This small molecule binds to this protein.
Small molecule (SMILES): CC(=O)N[C@H]1[C@H](O[C@H]2[C@H](O)[C@@H](NC(C)=O)CO[C@@H]2CO[C@@H]2O[C@@H](C)[C@@H](O)[C@@H](O)[C@@H]2O)O[C@H](CO)[C@@H](O[C@@H]2O[C@H](CO[C@H]3O[C@H](CO)[C@@H](O)[C@H](O)[C@@H]3O[C@@H]3O[C@H](CO)[C@@H](O)[C@H](O)[C@H]3NC(C)=O)[C@@H](O)[C@H](O[C@H]3O[C@H](CO)[C@@H](O[C@@H]4O[C@H](CO)[C@@H](O)[C@H](O)[C@H]4NC(C)=O)[C@H](O)[C@@H]3O[C@@H]3O[C@H](CO)[C@@H](O)[C@H](O)[C@H]3NC(C)=O)[C@@H]2O)[C@@H]1O

Sequence of chain 1.F:
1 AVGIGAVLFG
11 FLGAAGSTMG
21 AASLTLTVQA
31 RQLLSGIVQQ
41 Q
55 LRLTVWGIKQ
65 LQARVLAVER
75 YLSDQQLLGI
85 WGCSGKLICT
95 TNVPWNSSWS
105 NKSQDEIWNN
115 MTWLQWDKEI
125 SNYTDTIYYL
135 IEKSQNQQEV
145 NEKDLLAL

Sequence of chain 1.H:
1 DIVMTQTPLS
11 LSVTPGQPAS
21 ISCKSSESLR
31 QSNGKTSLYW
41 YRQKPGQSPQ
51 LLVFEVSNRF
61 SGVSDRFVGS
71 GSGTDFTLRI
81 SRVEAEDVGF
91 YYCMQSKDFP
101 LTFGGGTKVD

Binding-site contacts:
Ligand atom O4 contacts residue GLN101 of chain 1.G at 3.8 Å.
Ligand atom C4 contacts residue ASP26 of chain 1.G at 3.5 Å.
Ligand atom O2 contacts residue TYR32 of chain 1.G at 3.1 Å (h-bond).
Ligand atom O2 contacts residue SER103 of chain 1.G at 3.3 Å.
Ligand atom C7 contacts residue ASN126 of chain 1.F at 3.5 Å.
Ligand atom O6 contacts residue PHE54 of chain 1.H at 3.6 Å.
Ligand atom C8 contacts residue GLU102 of chain 1.G at 3.4 Å.
Ligand atom N2 contacts residue ASN126 of chain 1.F at 2.8 Å (h-bond).
Ligand atom C5 contacts residue GLN101 of chain 1.G at 3.4 Å.
Ligand atom C6 contacts residue GLN101 of chain 1.G at 3.3 Å.
Ligand atom C5 contacts residue ASN126 of chain 1.F at 3.7 Å.
Ligand atom O3 contacts residue PHE100 of chain 1.G at 3.2 Å.
Ligand atom C6 contacts residue ASP26 of chain 1.G at 3.5 Å.
Ligand atom O4 contacts residue ASP26 of chain 1.G at 3.6 Å.
Ligand atom O2 contacts residue PHE100 of chain 1.G at 3.7 Å.
Ligand atom C8 contacts residue PHE100 of chain 1.G at 3.7 Å (hydrophobic).
Ligand atom C3 contacts residue GLN101 of chain 1.G at 3.4 Å.
Ligand atom C6 contacts residue SER103 of chain 1.G at 3.8 Å.
Ligand atom O3 contacts residue ARG107 of chain 1.G at 3.6 Å.
Ligand atom N2 contacts residue GLN101 of chain 1.G at 3.3 Å (h-bond).
Ligand atom C7 contacts residue PHE100 of chain 1.G at 3.8 Å (hydrophobic).
Ligand atom O4 contacts residue PHE60 of chain 1.H at 3.2 Å.
Ligand atom C2 contacts residue GLN101 of chain 1.G at 3.7 Å.
Ligand atom O5 contacts residue SER103 of chain 1.G at 3.1 Å (h-bond).
Ligand atom C8 contacts residue GLU123 of chain 1.F at 3.7 Å.
Ligand atom O4 contacts residue LYS35 of chain 1.H at 3.4 Å (salt-bridge).
Ligand atom O6 contacts residue SER103 of chain 1.G at 3.7 Å.
Ligand atom C3 contacts residue ASN126 of chain 1.F at 3.8 Å.
Ligand atom O6 contacts residue VAL2 of chain 1.G at 3.4 Å.
Ligand atom C3 contacts residue PHE100 of chain 1.G at 3.6 Å (hydrophobic).
Ligand atom O7 contacts residue ASN126 of chain 1.F at 3.8 Å.
Ligand atom C6 contacts residue PHE54 of chain 1.H at 3.7 Å (hydrophobic).
Ligand atom O3 contacts residue SER61 of chain 1.H at 3.3 Å (h-bond).
Ligand atom O5 contacts residue PHE100 of chain 1.G at 3.4 Å.
Ligand atom C2 contacts residue ASN126 of chain 1.F at 2.4 Å.
Ligand atom O2 contacts residue GLN101 of chain 1.G at 3.7 Å.
Ligand atom C6 contacts residue VAL2 of chain 1.G at 3.8 Å (hydrophobic).
Ligand atom O7 contacts residue PRO28 of chain 1.G at 3.3 Å.
Ligand atom C1 contacts residue ASN126 of chain 1.F at 1.4 Å.
Ligand atom O5 contacts residue ASN126 of chain 1.F at 2.4 Å (h-bond).

Sequence of chain 1.G:
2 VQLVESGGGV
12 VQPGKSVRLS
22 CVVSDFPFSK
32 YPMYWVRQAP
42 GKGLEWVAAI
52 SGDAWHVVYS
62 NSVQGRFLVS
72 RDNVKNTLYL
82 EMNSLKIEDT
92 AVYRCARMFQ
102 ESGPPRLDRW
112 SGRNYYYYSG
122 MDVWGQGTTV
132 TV